Binding-site contacts:
Ligand atom O contacts residue LYS58 of chain 1.A at 2.4 Å (salt-bridge).
Ligand atom C contacts residue GLU227 of chain 1.A at 3.4 Å.
Ligand atom CD2 contacts residue VAL54 of chain 1.A at 3.2 Å (hydrophobic).
Ligand atom CB contacts residue PHE224 of chain 1.A at 4.0 Å (hydrophobic).
Ligand atom C contacts residue GLU227 of chain 1.A at 3.9 Å.
Ligand atom CA contacts residue GLU227 of chain 1.A at 3.9 Å.
Ligand atom N contacts residue GLU227 of chain 1.A at 3.0 Å (salt-bridge).
Ligand atom CG contacts residue VAL54 of chain 1.A at 3.8 Å (hydrophobic).
Ligand atom CB contacts residue GLU227 of chain 1.A at 3.7 Å.
Ligand atom NE2 contacts residue ASP69 of chain 1.A at 3.9 Å.
Ligand atom NE2 contacts residue VAL72 of chain 1.A at 4.0 Å.
Ligand atom N contacts residue PHE224 of chain 1.A at 3.8 Å.
Ligand atom ND1 contacts residue LEU68 of chain 1.A at 3.9 Å.
Ligand atom CA contacts residue GLU227 of chain 1.A at 3.8 Å.
Ligand atom CE1 contacts residue VAL72 of chain 1.A at 3.5 Å (hydrophobic).
Ligand atom O contacts residue LYS58 of chain 1.A at 4.0 Å.
Ligand atom O contacts residue GLU227 of chain 1.A at 3.7 Å.
Ligand atom N contacts residue GLU227 of chain 1.A at 3.1 Å (salt-bridge).
Ligand atom CD1 contacts residue GLN71 of chain 1.A at 3.6 Å.
Ligand atom C contacts residue LYS58 of chain 1.A at 3.5 Å.
Ligand atom CD1 contacts residue THR223 of chain 1.A at 3.5 Å.
Ligand atom CA contacts residue GLU227 of chain 1.A at 3.9 Å.
Ligand atom CD2 contacts residue VAL72 of chain 1.A at 3.6 Å (hydrophobic).
Ligand atom CG contacts residue PHE224 of chain 1.A at 4.0 Å (hydrophobic).
Ligand atom CD1 contacts residue VAL72 of chain 1.A at 3.8 Å (hydrophobic).
Ligand atom CD2 contacts residue GLN71 of chain 1.A at 3.8 Å.
Ligand atom C contacts residue GLU227 of chain 1.A at 3.9 Å.
Ligand atom CE1 contacts residue LEU68 of chain 1.A at 3.6 Å (hydrophobic).
Ligand atom CA contacts residue GLU227 of chain 1.A at 3.9 Å.
Ligand atom CA contacts residue PHE224 of chain 1.A at 3.8 Å (hydrophobic).
Ligand atom NE2 contacts residue ARG76 of chain 1.A at 3.3 Å.
Ligand atom N contacts residue GLU227 of chain 1.A at 3.2 Å (salt-bridge).
Ligand atom CD2 contacts residue LEU75 of chain 1.A at 3.9 Å (hydrophobic).
Ligand atom CA contacts residue LYS58 of chain 1.A at 3.9 Å.
Ligand atom CD2 contacts residue ARG76 of chain 1.A at 4.0 Å.
Ligand atom CB contacts residue GLU227 of chain 1.A at 3.6 Å.
Ligand atom ND1 contacts residue VAL72 of chain 1.A at 4.0 Å.
Ligand atom CD1 contacts residue PHE51 of chain 1.A at 3.9 Å (hydrophobic).
Ligand atom CD1 contacts residue LEU75 of chain 1.A at 3.8 Å (hydrophobic).
Ligand atom CG1 contacts residue GLU227 of chain 1.A at 3.6 Å.

Sequence of chain 1.A:
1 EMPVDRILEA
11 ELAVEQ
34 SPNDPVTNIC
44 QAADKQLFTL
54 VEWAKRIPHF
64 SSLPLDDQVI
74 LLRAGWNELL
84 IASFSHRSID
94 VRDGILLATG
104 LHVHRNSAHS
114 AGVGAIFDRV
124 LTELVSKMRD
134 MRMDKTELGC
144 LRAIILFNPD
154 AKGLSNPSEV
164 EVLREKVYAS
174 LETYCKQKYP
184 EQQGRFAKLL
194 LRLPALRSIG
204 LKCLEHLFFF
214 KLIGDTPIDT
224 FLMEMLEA

The small molecule below binds the protein below.
Small molecule (SMILES): CC[C@H](C)[C@H](NC(=O)[C@H](CCCCN)NC(=O)[C@@H](N)CC1=NC=NC1)C(=O)N[C@@H](CC(C)C)C(=O)N[C@@H](CC1=NC=NC1)C(=O)N[C@@H](CCCN=C(N)N)C(=O)N[C@@H](CC(C)C)C(=O)N[C@@H](CC(C)C)C(=O)N[C@H](C=O)CCC(N)=O